This small molecule binds to this protein.
Small molecule (SMILES): NCC1CCC(C(=O)O)CC1

Binding-site contacts:
Ligand atom C5 contacts residue GLY247 of chain 1.D at 4.3 Å.
Ligand atom C7 contacts residue GLY257 of chain 1.D at 3.7 Å.
Ligand atom C6 contacts residue CYS250 of chain 1.D at 4.0 Å (hydrophobic).
Ligand atom O1 contacts residue GLN223 of chain 1.D at 4.0 Å.
Ligand atom C2 contacts residue SER245 of chain 1.D at 3.7 Å.
Ligand atom C4 contacts residue CYS222 of chain 1.D at 4.2 Å (hydrophobic).
Ligand atom C6 contacts residue GLN223 of chain 1.D at 3.7 Å.
Ligand atom C3 contacts residue VAL244 of chain 1.D at 3.8 Å (hydrophobic).
Ligand atom C7 contacts residue ASP220 of chain 1.D at 4.3 Å.
Ligand atom C4 contacts residue SER221 of chain 1.D at 3.7 Å.
Ligand atom C3 contacts residue TRP246 of chain 1.D at 3.7 Å (hydrophobic).
Ligand atom O1 contacts residue HIS74 of chain 1.D at 4.1 Å.
Ligand atom C1 contacts residue GLN223 of chain 1.D at 4.0 Å.
Ligand atom C4 contacts residue TRP246 of chain 1.D at 4.2 Å (hydrophobic).
Ligand atom N contacts residue GLY257 of chain 1.D at 3.8 Å.
Ligand atom C3 contacts residue SER221 of chain 1.D at 4.4 Å.
Ligand atom N contacts residue SER221 of chain 1.D at 2.9 Å (h-bond).
Ligand atom C3 contacts residue GLY247 of chain 1.D at 4.3 Å.
Ligand atom C6 contacts residue CYS222 of chain 1.D at 3.8 Å (hydrophobic).
Ligand atom C5 contacts residue SER221 of chain 1.D at 4.2 Å.
Ligand atom C8 contacts residue GLN223 of chain 1.D at 4.1 Å.
Ligand atom C7 contacts residue TRP246 of chain 1.D at 3.5 Å (hydrophobic).
Ligand atom C5 contacts residue CYS222 of chain 1.D at 4.3 Å (hydrophobic).
Ligand atom C2 contacts residue SER226 of chain 1.D at 4.1 Å.
Ligand atom C2 contacts residue TRP246 of chain 1.D at 3.7 Å (hydrophobic).
Ligand atom N contacts residue ASP220 of chain 1.D at 3.0 Å (salt-bridge).
Ligand atom C2 contacts residue GLY247 of chain 1.D at 4.5 Å.
Ligand atom C7 contacts residue GLY247 of chain 1.D at 4.2 Å.
Ligand atom C5 contacts residue CYS250 of chain 1.D at 4.0 Å (hydrophobic).
Ligand atom N contacts residue GLY249 of chain 1.D at 3.9 Å.
Ligand atom C7 contacts residue SER221 of chain 1.D at 3.7 Å.
Ligand atom O1 contacts residue SER226 of chain 1.D at 2.9 Å (h-bond).
Ligand atom C5 contacts residue GLY249 of chain 1.D at 3.4 Å.
Ligand atom O1 contacts residue GLY224 of chain 1.D at 4.5 Å.
Ligand atom C6 contacts residue GLY249 of chain 1.D at 4.2 Å.
Ligand atom C1 contacts residue SER226 of chain 1.D at 4.2 Å.
Ligand atom C3 contacts residue SER245 of chain 1.D at 4.2 Å.
Ligand atom C1 contacts residue CYS222 of chain 1.D at 3.9 Å (hydrophobic).
Ligand atom C8 contacts residue SER226 of chain 1.D at 3.9 Å.
Ligand atom C7 contacts residue GLY249 of chain 1.D at 4.5 Å.

Sequence of chain 1.D:
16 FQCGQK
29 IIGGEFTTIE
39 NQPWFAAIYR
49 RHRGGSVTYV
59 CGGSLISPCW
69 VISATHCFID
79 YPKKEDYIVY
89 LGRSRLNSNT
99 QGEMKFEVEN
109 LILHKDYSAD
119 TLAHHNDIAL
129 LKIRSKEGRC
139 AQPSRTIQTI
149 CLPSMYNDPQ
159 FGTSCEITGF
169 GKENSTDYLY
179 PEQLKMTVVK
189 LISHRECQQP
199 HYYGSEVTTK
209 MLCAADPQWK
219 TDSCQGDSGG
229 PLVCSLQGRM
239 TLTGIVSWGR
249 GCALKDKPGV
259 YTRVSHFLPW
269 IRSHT